The protein below binds the small molecule below.
Small molecule (SMILES): COc1cccc(-c2ccc(=O)n(C)c2)c1

Binding-site contacts:
Ligand atom C15 contacts residue PRO53 of chain 2.C at 4.1 Å (hydrophobic).
Ligand atom N14 contacts residue VAL58 of chain 2.C at 3.5 Å.
Ligand atom O13 contacts residue ILE117 of chain 2.C at 4.2 Å.
Ligand atom C9 contacts residue ILE117 of chain 2.C at 3.5 Å (hydrophobic).
Ligand atom C4 contacts residue TRP52 of chain 2.C at 3.7 Å (hydrophobic).
Ligand atom O13 contacts residue TYR68 of chain 2.C at 4.1 Å.
Ligand atom C7 contacts residue PRO53 of chain 2.C at 4.0 Å (hydrophobic).
Ligand atom C12 contacts residue ASN111 of chain 2.C at 3.7 Å.
Ligand atom C9 contacts residue PRO53 of chain 2.C at 4.2 Å (hydrophobic).
Ligand atom C1 contacts residue GLN56 of chain 2.C at 3.1 Å.
Ligand atom O13 contacts residue CYS107 of chain 2.C at 4.1 Å.
Ligand atom C5 contacts residue TRP52 of chain 2.C at 3.9 Å (hydrophobic).
Ligand atom C15 contacts residue PHE54 of chain 2.C at 3.7 Å (hydrophobic).
Ligand atom C9 contacts residue LEU63 of chain 2.C at 4.1 Å (hydrophobic).
Ligand atom C12 contacts residue VAL58 of chain 2.C at 3.9 Å (hydrophobic).
Ligand atom C8 contacts residue LEU63 of chain 2.C at 3.6 Å (hydrophobic).
Ligand atom C3 contacts residue LEU63 of chain 2.C at 4.0 Å (hydrophobic).
Ligand atom C5 contacts residue LEU63 of chain 2.C at 3.9 Å (hydrophobic).
Ligand atom C12 contacts residue ILE117 of chain 2.C at 3.5 Å (hydrophobic).
Ligand atom C10 contacts residue ILE117 of chain 2.C at 3.8 Å (hydrophobic).
Ligand atom C8 contacts residue PRO53 of chain 2.C at 3.4 Å (hydrophobic).
Ligand atom C3 contacts residue GLN56 of chain 2.C at 4.3 Å.
Ligand atom C11 contacts residue ILE117 of chain 2.C at 3.8 Å (hydrophobic).
Ligand atom O13 contacts residue VAL58 of chain 2.C at 4.2 Å.
Ligand atom C15 contacts residue VAL58 of chain 2.C at 3.7 Å (hydrophobic).
Ligand atom O13 contacts residue ASN111 of chain 2.C at 2.9 Å (h-bond).
Ligand atom C6 contacts residue LEU63 of chain 2.C at 4.2 Å (hydrophobic).
Ligand atom C16 contacts residue PRO53 of chain 2.C at 3.4 Å (hydrophobic).
Ligand atom C10 contacts residue LEU63 of chain 2.C at 4.2 Å (hydrophobic).
Ligand atom N14 contacts residue ILE117 of chain 2.C at 3.2 Å.
Ligand atom C11 contacts residue ASN111 of chain 2.C at 3.8 Å.
Ligand atom C7 contacts residue ILE117 of chain 2.C at 4.2 Å (hydrophobic).
Ligand atom C15 contacts residue ILE117 of chain 2.C at 3.8 Å (hydrophobic).
Ligand atom O2 contacts residue GLN56 of chain 2.C at 3.1 Å (h-bond).
Ligand atom C3 contacts residue PRO53 of chain 2.C at 4.0 Å (hydrophobic).
Ligand atom O2 contacts residue PRO53 of chain 2.C at 3.9 Å.
Ligand atom C4 contacts residue LEU63 of chain 2.C at 3.9 Å (hydrophobic).
Ligand atom C16 contacts residue ILE117 of chain 2.C at 3.2 Å (hydrophobic).
Ligand atom C7 contacts residue LEU63 of chain 2.C at 3.7 Å (hydrophobic).
Ligand atom C16 contacts residue VAL58 of chain 2.C at 3.8 Å (hydrophobic).

Sequence of chain 2.C:
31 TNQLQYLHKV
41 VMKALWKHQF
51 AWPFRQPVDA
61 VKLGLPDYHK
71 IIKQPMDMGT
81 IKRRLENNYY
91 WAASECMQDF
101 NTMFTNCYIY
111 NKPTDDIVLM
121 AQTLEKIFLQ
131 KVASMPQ